A small-molecule ligand and the protein it binds are described below.
Small molecule (SMILES): OCc1ccc(-n2ccnc2)c(Cl)c1

Binding-site contacts:
Ligand atom CL1 contacts residue ASN47 of chain 1.A at 3.0 Å.
Ligand atom C07 contacts residue PRO172 of chain 1.A at 3.2 Å (hydrophobic).
Ligand atom C06 contacts residue TRP13 of chain 1.B at 3.6 Å (hydrophobic).
Ligand atom C02 contacts residue ILE173 of chain 1.A at 3.5 Å (hydrophobic).
Ligand atom C03 contacts residue PHE124 of chain 1.A at 4.0 Å (hydrophobic).
Ligand atom C06 contacts residue PRO172 of chain 1.A at 3.4 Å (hydrophobic).
Ligand atom N09 contacts residue TRP13 of chain 1.B at 4.2 Å.
Ligand atom C05 contacts residue TRP13 of chain 1.B at 3.6 Å (hydrophobic).
Ligand atom C13 contacts residue TRP13 of chain 1.B at 4.2 Å (hydrophobic).
Ligand atom C05 contacts residue LYS127 of chain 1.A at 1.4 Å.
Ligand atom CL1 contacts residue ILE173 of chain 1.A at 4.3 Å.
Ligand atom N12 contacts residue PRO172 of chain 1.A at 3.8 Å.
Ligand atom C06 contacts residue LYS127 of chain 1.A at 2.9 Å.
Ligand atom C08 contacts residue PRO172 of chain 1.A at 4.3 Å (hydrophobic).
Ligand atom C06 contacts residue ILE173 of chain 1.A at 3.8 Å (hydrophobic).
Ligand atom C07 contacts residue ILE173 of chain 1.A at 3.7 Å (hydrophobic).
Ligand atom C02 contacts residue PHE124 of chain 1.A at 4.4 Å (hydrophobic).
Ligand atom N09 contacts residue ILE173 of chain 1.A at 4.2 Å.
Ligand atom C10 contacts residue ILE173 of chain 1.A at 4.1 Å (hydrophobic).
Ligand atom C08 contacts residue TRP13 of chain 1.B at 3.6 Å (hydrophobic).
Ligand atom C02 contacts residue TRP13 of chain 1.B at 3.3 Å (hydrophobic).
Ligand atom C03 contacts residue LYS127 of chain 1.A at 3.7 Å.
Ligand atom C04 contacts residue TRP13 of chain 1.B at 3.5 Å (hydrophobic).
Ligand atom N09 contacts residue PRO172 of chain 1.A at 3.8 Å.
Ligand atom C07 contacts residue LYS127 of chain 1.A at 4.3 Å.
Ligand atom C11 contacts residue PRO172 of chain 1.A at 3.9 Å (hydrophobic).
Ligand atom C02 contacts residue ASN47 of chain 1.A at 4.4 Å.
Ligand atom C13 contacts residue PRO172 of chain 1.A at 3.8 Å (hydrophobic).
Ligand atom C06 contacts residue GLY176 of chain 1.A at 4.0 Å.
Ligand atom CL1 contacts residue TRP13 of chain 1.B at 3.7 Å.
Ligand atom C04 contacts residue ILE173 of chain 1.A at 3.8 Å (hydrophobic).
Ligand atom C07 contacts residue ILE224 of chain 1.A at 3.8 Å (hydrophobic).
Ligand atom C08 contacts residue ILE173 of chain 1.A at 3.6 Å (hydrophobic).
Ligand atom C10 contacts residue PRO172 of chain 1.A at 3.8 Å (hydrophobic).
Ligand atom C03 contacts residue ILE173 of chain 1.A at 3.7 Å (hydrophobic).
Ligand atom C13 contacts residue ILE224 of chain 1.A at 4.2 Å (hydrophobic).
Ligand atom CL1 contacts residue PHE124 of chain 1.A at 4.2 Å.
Ligand atom C07 contacts residue TRP13 of chain 1.B at 3.5 Å (hydrophobic).
Ligand atom C03 contacts residue TRP13 of chain 1.B at 3.5 Å (hydrophobic).
Ligand atom C04 contacts residue LYS127 of chain 1.A at 2.5 Å.

Sequence of chain 1.A:
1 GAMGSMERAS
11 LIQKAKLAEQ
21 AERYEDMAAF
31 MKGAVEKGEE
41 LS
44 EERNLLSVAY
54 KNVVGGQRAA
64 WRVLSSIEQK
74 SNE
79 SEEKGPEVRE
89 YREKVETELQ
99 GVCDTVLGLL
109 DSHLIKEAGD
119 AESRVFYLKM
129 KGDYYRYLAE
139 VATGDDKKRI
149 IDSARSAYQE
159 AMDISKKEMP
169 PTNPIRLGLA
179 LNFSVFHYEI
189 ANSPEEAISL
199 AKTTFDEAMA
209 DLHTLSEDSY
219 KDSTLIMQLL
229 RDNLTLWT

Sequence of chain 1.B:
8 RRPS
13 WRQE